Binding-site contacts:
Ligand atom N10 contacts residue MET95 of chain 2.A at 3.3 Å (h-bond).
Ligand atom CBM contacts residue PHE98 of chain 2.A at 3.4 Å (hydrophobic).
Ligand atom O5' contacts residue THR139 of chain 2.A at 2.8 Å (h-bond).
Ligand atom O4 contacts residue PHE98 of chain 2.A at 3.0 Å (h-bond).
Ligand atom C5' contacts residue PRO94 of chain 2.A at 3.5 Å (hydrophobic).
Ligand atom OA1 contacts residue MET95 of chain 2.A at 3.1 Å (h-bond).
Ligand atom O2 contacts residue HIS144 of chain 2.A at 3.0 Å (h-bond).
Ligand atom C2' contacts residue MET95 of chain 2.A at 3.4 Å (hydrophobic).
Ligand atom O3P contacts residue TYR96 of chain 2.A at 2.8 Å (h-bond).
Ligand atom C10 contacts residue MET95 of chain 2.A at 3.2 Å (hydrophobic).
Ligand atom OAT contacts residue GLY141 of chain 2.A at 3.3 Å.
Ligand atom OAQ contacts residue ASN14 of chain 2.A at 3.0 Å.
Ligand atom O1P contacts residue SER9 of chain 2.A at 3.1 Å (h-bond).
Ligand atom O4 contacts residue ASN97 of chain 2.A at 3.1 Å.
Ligand atom OAS contacts residue ALA178 of chain 2.A at 3.0 Å.
Ligand atom O1P contacts residue SER15 of chain 2.A at 2.3 Å (h-bond).
Ligand atom N5 contacts residue ASN97 of chain 2.A at 2.9 Å (h-bond).
Ligand atom OA1 contacts residue HIS144 of chain 2.A at 3.2 Å (h-bond).
Ligand atom C4A contacts residue MET95 of chain 2.A at 3.3 Å (hydrophobic).
Ligand atom O1P contacts residue ALA16 of chain 2.A at 3.2 Å (h-bond).
Ligand atom O3P contacts residue LEU11 of chain 2.A at 3.4 Å.
Ligand atom CBB contacts residue TYR120 of chain 1.A at 3.3 Å (hydrophobic).
Ligand atom O5' contacts residue PRO94 of chain 2.A at 3.2 Å.
Ligand atom O4' contacts residue LEU177 of chain 2.A at 3.4 Å.
Ligand atom OBO contacts residue GLY59 of chain 1.A at 3.0 Å.
Ligand atom N1 contacts residue GLY141 of chain 2.A at 3.2 Å (h-bond).
Ligand atom O2P contacts residue SER15 of chain 2.A at 3.5 Å.
Ligand atom O2P contacts residue ALA16 of chain 2.A at 2.8 Å (h-bond).
Ligand atom CBC contacts residue TYR120 of chain 1.A at 3.1 Å (hydrophobic).
Ligand atom OBO contacts residue VAL56 of chain 1.A at 3.1 Å (h-bond).
Ligand atom O2' contacts residue ALA140 of chain 2.A at 3.2 Å.
Ligand atom O2 contacts residue GLY142 of chain 2.A at 2.6 Å (h-bond).
Ligand atom OAR contacts residue LEU177 of chain 2.A at 3.3 Å (h-bond).
Ligand atom O2' contacts residue GLY141 of chain 2.A at 3.3 Å (h-bond).
Ligand atom O2' contacts residue MET95 of chain 2.A at 2.8 Å (h-bond).
Ligand atom O2 contacts residue GLY141 of chain 2.A at 3.1 Å (h-bond).
Ligand atom O1P contacts residue SER17 of chain 2.A at 2.7 Å (h-bond).
Ligand atom O3P contacts residue SER9 of chain 2.A at 2.6 Å (h-bond).
Ligand atom N3 contacts residue MET95 of chain 2.A at 3.3 Å (h-bond).
Ligand atom CA1 contacts residue PHE98 of chain 2.A at 2.9 Å (hydrophobic).

The small molecule below binds the protein below.
Small molecule (SMILES): Cc1cc2nc3c(=O)n(OCCS(O)(O)c4ccc(NNc5c(S(O)(O)O)cc6cc(S(O)(O)O)c(NNc7ccc(S(C)(O)O)cc7)c(O)c6c5N)cc4)c(=O)nc-3n(CC(O)C(O)C(O)COP(=O)(O)O)c2cc1C

Sequence of chain 2.A:
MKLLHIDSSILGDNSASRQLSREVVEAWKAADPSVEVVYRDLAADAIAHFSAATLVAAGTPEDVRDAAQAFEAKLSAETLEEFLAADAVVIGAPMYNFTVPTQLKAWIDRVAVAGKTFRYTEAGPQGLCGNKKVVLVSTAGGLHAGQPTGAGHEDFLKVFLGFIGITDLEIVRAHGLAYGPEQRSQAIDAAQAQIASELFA

Sequence of chain 1.A:
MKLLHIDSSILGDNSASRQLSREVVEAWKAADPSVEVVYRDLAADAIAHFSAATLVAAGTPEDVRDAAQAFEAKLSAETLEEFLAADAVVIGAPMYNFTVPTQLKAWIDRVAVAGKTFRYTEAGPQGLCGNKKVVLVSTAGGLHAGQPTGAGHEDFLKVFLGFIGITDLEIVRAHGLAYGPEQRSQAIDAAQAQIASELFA